Sequence of chain 3.B:
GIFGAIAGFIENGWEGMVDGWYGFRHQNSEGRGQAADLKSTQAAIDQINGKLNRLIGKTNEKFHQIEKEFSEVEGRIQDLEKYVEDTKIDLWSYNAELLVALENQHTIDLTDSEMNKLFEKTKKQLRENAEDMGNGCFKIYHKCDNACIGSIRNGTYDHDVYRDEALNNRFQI

A small-molecule ligand and the protein it binds are described below.
Small molecule (SMILES): CC(=O)N[C@@H]1[C@@H](O)[C@H](O)[C@@H](CO)O[C@H]1O

Binding-site contacts:
Ligand atom C7 contacts residue SER151 of chain 3.B at 4.3 Å.
Ligand atom C8 contacts residue SER151 of chain 3.B at 3.9 Å.
Ligand atom C8 contacts residue GLY150 of chain 3.B at 4.0 Å.
Ligand atom N2 contacts residue ASN154 of chain 3.B at 3.1 Å (h-bond).
Ligand atom C1 contacts residue GLY150 of chain 3.B at 4.2 Å.
Ligand atom C3 contacts residue ASN154 of chain 3.B at 3.9 Å.
Ligand atom O7 contacts residue THR156 of chain 3.B at 4.2 Å.
Ligand atom C5 contacts residue ASN154 of chain 3.B at 3.7 Å.
Ligand atom O5 contacts residue ASN154 of chain 3.B at 2.4 Å (h-bond).
Ligand atom C1 contacts residue ASN154 of chain 3.B at 1.4 Å.
Ligand atom C2 contacts residue ASN154 of chain 3.B at 2.5 Å.
Ligand atom C8 contacts residue ALA147 of chain 3.B at 3.2 Å (hydrophobic).
Ligand atom C7 contacts residue GLY150 of chain 3.B at 4.2 Å.
Ligand atom O7 contacts residue ASN154 of chain 3.B at 3.1 Å (h-bond).
Ligand atom N2 contacts residue GLY150 of chain 3.B at 4.4 Å.
Ligand atom C7 contacts residue ASN154 of chain 3.B at 3.3 Å.
Ligand atom C4 contacts residue ASN154 of chain 3.B at 4.3 Å.
Ligand atom C7 contacts residue ALA147 of chain 3.B at 4.5 Å (hydrophobic).